Sequence of chain 1.E:
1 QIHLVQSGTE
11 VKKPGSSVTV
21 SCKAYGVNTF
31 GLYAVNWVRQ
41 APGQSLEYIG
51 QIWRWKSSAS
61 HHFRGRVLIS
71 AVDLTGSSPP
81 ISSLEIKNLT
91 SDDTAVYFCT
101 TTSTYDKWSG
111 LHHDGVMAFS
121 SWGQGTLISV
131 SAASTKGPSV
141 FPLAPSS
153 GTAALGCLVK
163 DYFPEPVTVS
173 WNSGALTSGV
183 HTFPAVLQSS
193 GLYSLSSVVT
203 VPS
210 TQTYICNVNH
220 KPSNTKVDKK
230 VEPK

A protein and the small-molecule ligand that binds it are described below.
Small molecule (SMILES): CC(=O)N[C@H]1[C@H](O[C@H]2[C@H](O)[C@@H](NC(C)=O)CO[C@@H]2CO)O[C@H](CO)[C@@H](O[C@@H]2O[C@H](CO[C@H]3O[C@H](CO[C@H]4O[C@H](CO)[C@@H](O)[C@H](O)[C@@H]4O)[C@@H](O)[C@H](O[C@H]4O[C@H](CO)[C@@H](O)[C@H](O)[C@@H]4O)[C@@H]3O)[C@@H](O)[C@H](O[C@H]3O[C@H](CO)[C@@H](O)[C@H](O)[C@@H]3O[C@H]3O[C@H](CO)[C@@H](O)[C@H](O)[C@@H]3O)[C@@H]2O)[C@@H]1O

Sequence of chain 1.C:
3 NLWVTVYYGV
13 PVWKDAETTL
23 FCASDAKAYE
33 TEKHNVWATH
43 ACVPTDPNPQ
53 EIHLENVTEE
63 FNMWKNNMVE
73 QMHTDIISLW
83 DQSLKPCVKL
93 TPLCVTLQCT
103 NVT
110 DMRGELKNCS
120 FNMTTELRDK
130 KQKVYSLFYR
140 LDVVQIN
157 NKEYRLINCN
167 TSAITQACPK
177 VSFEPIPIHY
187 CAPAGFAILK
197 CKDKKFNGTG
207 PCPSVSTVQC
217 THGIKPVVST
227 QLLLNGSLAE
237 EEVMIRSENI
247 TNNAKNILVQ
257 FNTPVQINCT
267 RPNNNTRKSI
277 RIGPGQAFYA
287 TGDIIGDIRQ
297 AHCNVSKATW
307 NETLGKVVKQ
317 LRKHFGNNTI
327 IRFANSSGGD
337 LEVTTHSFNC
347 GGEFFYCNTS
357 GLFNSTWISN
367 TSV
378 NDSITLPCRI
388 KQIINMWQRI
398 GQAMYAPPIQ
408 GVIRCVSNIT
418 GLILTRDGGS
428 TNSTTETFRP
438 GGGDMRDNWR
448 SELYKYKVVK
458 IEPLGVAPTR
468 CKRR

Binding-site contacts:
Ligand atom O4 contacts residue GLY26 of chain 1.E at 4.0 Å.
Ligand atom N2 contacts residue ASN245 of chain 1.C at 3.0 Å (h-bond).
Ligand atom C3 contacts residue ASN245 of chain 1.C at 3.8 Å.
Ligand atom O7 contacts residue ASN245 of chain 1.C at 2.6 Å (h-bond).
Ligand atom O6 contacts residue GLN1 of chain 1.E at 3.1 Å (h-bond).
Ligand atom C3 contacts residue GLY26 of chain 1.E at 3.6 Å.
Ligand atom O3 contacts residue TYR25 of chain 1.E at 3.7 Å.
Ligand atom C8 contacts residue GLY26 of chain 1.E at 3.5 Å.
Ligand atom O2 contacts residue GLN6 of chain 1.E at 3.7 Å.
Ligand atom O5 contacts residue ASN248 of chain 1.C at 3.8 Å.
Ligand atom O6 contacts residue VAL5 of chain 1.E at 4.0 Å.
Ligand atom C6 contacts residue ASN248 of chain 1.C at 4.1 Å.
Ligand atom O5 contacts residue ASN245 of chain 1.C at 2.3 Å (h-bond).
Ligand atom C3 contacts residue TYR25 of chain 1.E at 3.9 Å (hydrophobic).
Ligand atom C6 contacts residue VAL5 of chain 1.E at 3.5 Å (hydrophobic).
Ligand atom O5 contacts residue TYR25 of chain 1.E at 3.7 Å.
Ligand atom O3 contacts residue GLY26 of chain 1.E at 3.5 Å.
Ligand atom C3 contacts residue HIS3 of chain 1.E at 3.7 Å.
Ligand atom C6 contacts residue THR247 of chain 1.C at 3.7 Å.
Ligand atom C1 contacts residue HIS3 of chain 1.E at 3.4 Å.
Ligand atom C2 contacts residue TYR25 of chain 1.E at 3.5 Å (hydrophobic).
Ligand atom C6 contacts residue GLN1 of chain 1.E at 3.4 Å.
Ligand atom C7 contacts residue GLY26 of chain 1.E at 4.1 Å.
Ligand atom C2 contacts residue ASN245 of chain 1.C at 2.5 Å.
Ligand atom C6 contacts residue HIS3 of chain 1.E at 3.6 Å.
Ligand atom O6 contacts residue THR247 of chain 1.C at 3.0 Å.
Ligand atom C4 contacts residue TYR25 of chain 1.E at 3.8 Å (hydrophobic).
Ligand atom O6 contacts residue HIS3 of chain 1.E at 3.6 Å.
Ligand atom C6 contacts residue TYR25 of chain 1.E at 4.0 Å (hydrophobic).
Ligand atom C7 contacts residue ASN245 of chain 1.C at 3.1 Å.
Ligand atom O7 contacts residue TYR25 of chain 1.E at 3.3 Å.
Ligand atom O6 contacts residue ASN245 of chain 1.C at 3.6 Å.
Ligand atom C6 contacts residue HIS3 of chain 1.E at 3.6 Å.
Ligand atom O6 contacts residue ASN248 of chain 1.C at 2.7 Å (h-bond).
Ligand atom C5 contacts residue HIS3 of chain 1.E at 3.7 Å.
Ligand atom O5 contacts residue HIS3 of chain 1.E at 3.5 Å (h-bond).
Ligand atom C1 contacts residue ASN245 of chain 1.C at 1.4 Å.
Ligand atom O5 contacts residue GLY26 of chain 1.E at 3.9 Å.
Ligand atom C5 contacts residue ASN245 of chain 1.C at 3.6 Å.
Ligand atom N2 contacts residue GLY26 of chain 1.E at 3.7 Å.